Binding-site contacts:
Ligand atom C11 contacts residue TYR18 of chain 1.A at 3.5 Å (hydrophobic).
Ligand atom C11 contacts residue ASP219 of chain 1.B at 3.8 Å.
Ligand atom C14 contacts residue TYR18 of chain 1.A at 3.6 Å (hydrophobic).
Ligand atom C2 contacts residue HIS191 of chain 1.B at 3.2 Å.
Ligand atom C29 contacts residue ILE309 of chain 1.B at 3.5 Å (hydrophobic).
Ligand atom C12 contacts residue TYR18 of chain 1.A at 3.7 Å (hydrophobic).
Ligand atom C13 contacts residue PHE193 of chain 1.B at 3.6 Å (hydrophobic).
Ligand atom N19 contacts residue ASP219 of chain 1.B at 2.7 Å (salt-bridge).
Ligand atom C5 contacts residue VAL242 of chain 1.B at 3.5 Å (hydrophobic).
Ligand atom N15 contacts residue TYR18 of chain 1.A at 3.7 Å.
Ligand atom O22 contacts residue ALA379 of chain 1.B at 3.7 Å.
Ligand atom C9 contacts residue ALA244 of chain 1.B at 3.6 Å (hydrophobic).
Ligand atom C16 contacts residue PHE193 of chain 1.B at 3.6 Å (hydrophobic).
Ligand atom C1 contacts residue HIS191 of chain 1.B at 3.3 Å.
Ligand atom C14 contacts residue PHE193 of chain 1.B at 3.5 Å (hydrophobic).
Ligand atom N15 contacts residue ARG196 of chain 1.B at 3.6 Å (salt-bridge).
Ligand atom O22 contacts residue ILE309 of chain 1.B at 3.7 Å.
Ligand atom C7 contacts residue ALA244 of chain 1.B at 3.7 Å (hydrophobic).
Ligand atom N8 contacts residue ASP219 of chain 1.B at 3.3 Å (salt-bridge).
Ligand atom C16 contacts residue ARG196 of chain 1.B at 3.3 Å.
Ligand atom C17 contacts residue TYR18 of chain 1.A at 3.5 Å (hydrophobic).
Ligand atom C18 contacts residue PHE193 of chain 1.B at 3.5 Å (hydrophobic).
Ligand atom O10 contacts residue ALA244 of chain 1.B at 3.1 Å.
Ligand atom C12 contacts residue ARG311 of chain 1.B at 3.6 Å.
Ligand atom C7 contacts residue VAL242 of chain 1.B at 3.4 Å (hydrophobic).
Ligand atom C5 contacts residue SER275 of chain 1.B at 3.5 Å.
Ligand atom C13 contacts residue TYR18 of chain 1.A at 3.6 Å (hydrophobic).
Ligand atom C18 contacts residue TYR18 of chain 1.A at 3.5 Å (hydrophobic).
Ligand atom O23 contacts residue TYR188 of chain 1.B at 3.3 Å (h-bond).
Ligand atom C3 contacts residue ILE351 of chain 1.B at 3.8 Å (hydrophobic).
Ligand atom N19 contacts residue TYR18 of chain 1.A at 3.5 Å.
Ligand atom C18 contacts residue ASP219 of chain 1.B at 3.7 Å.
Ligand atom C1 contacts residue SER241 of chain 1.B at 3.8 Å.
Ligand atom O23 contacts residue ALA379 of chain 1.B at 3.5 Å.
Ligand atom C6 contacts residue VAL242 of chain 1.B at 3.6 Å (hydrophobic).
Ligand atom C7 contacts residue SER241 of chain 1.B at 3.5 Å.
Ligand atom N19 contacts residue PHE193 of chain 1.B at 3.6 Å.
Ligand atom C12 contacts residue PHE193 of chain 1.B at 3.3 Å (hydrophobic).
Ligand atom C11 contacts residue PHE193 of chain 1.B at 3.5 Å (hydrophobic).
Ligand atom C17 contacts residue ASP16 of chain 1.A at 3.8 Å.

Sequence of chain 1.B:
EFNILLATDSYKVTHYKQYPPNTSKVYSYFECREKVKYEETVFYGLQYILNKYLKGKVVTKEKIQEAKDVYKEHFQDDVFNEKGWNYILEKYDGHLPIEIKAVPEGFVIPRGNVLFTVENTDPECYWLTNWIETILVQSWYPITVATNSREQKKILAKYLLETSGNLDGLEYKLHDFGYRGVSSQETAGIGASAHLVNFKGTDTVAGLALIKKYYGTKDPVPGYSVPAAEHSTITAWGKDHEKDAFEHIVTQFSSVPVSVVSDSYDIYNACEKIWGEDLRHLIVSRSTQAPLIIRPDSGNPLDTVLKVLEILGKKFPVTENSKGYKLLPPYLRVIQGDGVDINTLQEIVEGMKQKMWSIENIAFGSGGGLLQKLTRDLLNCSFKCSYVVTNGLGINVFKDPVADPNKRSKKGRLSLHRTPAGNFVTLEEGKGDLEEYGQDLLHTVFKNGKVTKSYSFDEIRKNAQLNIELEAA

Sequence of chain 1.A:
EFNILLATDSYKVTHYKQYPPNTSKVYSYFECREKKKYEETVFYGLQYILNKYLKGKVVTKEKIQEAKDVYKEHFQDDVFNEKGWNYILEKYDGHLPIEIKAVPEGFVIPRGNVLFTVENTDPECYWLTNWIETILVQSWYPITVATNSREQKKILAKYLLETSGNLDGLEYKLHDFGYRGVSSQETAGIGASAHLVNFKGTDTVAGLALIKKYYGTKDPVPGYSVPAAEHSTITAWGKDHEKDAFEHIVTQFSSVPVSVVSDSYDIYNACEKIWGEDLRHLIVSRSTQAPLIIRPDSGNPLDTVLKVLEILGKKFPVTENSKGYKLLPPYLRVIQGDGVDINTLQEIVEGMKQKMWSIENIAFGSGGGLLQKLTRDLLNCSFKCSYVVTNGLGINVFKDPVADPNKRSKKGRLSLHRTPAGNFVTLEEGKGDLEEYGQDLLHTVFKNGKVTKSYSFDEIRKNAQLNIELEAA

This protein binds this small molecule.
Small molecule (SMILES): O=C(NCc1ccc(S(=O)(=O)N2CCCCC2)cc1)c1cc2cnccc2[nH]1